Sequence of chain 1.H:
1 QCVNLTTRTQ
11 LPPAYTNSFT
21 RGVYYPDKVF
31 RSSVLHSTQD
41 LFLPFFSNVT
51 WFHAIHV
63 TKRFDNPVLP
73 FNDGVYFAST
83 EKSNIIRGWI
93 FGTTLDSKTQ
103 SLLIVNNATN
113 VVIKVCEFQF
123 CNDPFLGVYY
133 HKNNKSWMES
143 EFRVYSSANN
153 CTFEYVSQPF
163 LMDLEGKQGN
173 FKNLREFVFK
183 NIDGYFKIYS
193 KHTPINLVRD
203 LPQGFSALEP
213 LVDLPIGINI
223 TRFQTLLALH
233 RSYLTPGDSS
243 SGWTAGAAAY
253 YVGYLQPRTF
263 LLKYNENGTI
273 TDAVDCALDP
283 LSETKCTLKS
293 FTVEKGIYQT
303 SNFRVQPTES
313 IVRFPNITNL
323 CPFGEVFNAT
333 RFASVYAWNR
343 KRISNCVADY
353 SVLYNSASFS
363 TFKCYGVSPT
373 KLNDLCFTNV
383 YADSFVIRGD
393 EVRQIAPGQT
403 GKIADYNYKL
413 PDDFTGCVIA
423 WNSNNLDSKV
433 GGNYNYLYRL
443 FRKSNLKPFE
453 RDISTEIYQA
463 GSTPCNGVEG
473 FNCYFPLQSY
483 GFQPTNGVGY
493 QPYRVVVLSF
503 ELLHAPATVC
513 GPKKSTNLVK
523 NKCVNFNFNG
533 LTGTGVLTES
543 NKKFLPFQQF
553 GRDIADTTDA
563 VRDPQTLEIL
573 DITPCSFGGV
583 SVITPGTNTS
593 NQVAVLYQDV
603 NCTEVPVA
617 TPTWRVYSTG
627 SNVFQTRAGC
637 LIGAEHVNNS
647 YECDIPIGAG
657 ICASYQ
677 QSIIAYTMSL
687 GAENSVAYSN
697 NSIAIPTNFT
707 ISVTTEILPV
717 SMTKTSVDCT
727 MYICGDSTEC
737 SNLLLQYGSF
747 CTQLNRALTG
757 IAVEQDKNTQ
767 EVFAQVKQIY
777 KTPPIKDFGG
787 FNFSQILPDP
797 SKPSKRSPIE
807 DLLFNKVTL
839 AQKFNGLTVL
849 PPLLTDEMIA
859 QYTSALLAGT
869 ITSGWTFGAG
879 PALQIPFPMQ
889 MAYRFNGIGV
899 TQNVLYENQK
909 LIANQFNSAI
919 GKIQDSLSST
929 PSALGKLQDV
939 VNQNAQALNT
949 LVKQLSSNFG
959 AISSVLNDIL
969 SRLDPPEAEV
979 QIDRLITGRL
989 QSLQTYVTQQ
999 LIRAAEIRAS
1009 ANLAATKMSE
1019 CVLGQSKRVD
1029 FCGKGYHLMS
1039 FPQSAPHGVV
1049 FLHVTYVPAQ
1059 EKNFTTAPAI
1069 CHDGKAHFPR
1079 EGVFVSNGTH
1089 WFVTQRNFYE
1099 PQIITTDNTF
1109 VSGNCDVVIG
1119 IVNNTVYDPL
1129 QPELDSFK

Binding-site contacts:
Ligand atom C7 contacts residue ASN590 of chain 1.H at 3.1 Å.
Ligand atom C5 contacts residue ASN590 of chain 1.H at 3.7 Å.
Ligand atom C3 contacts residue ASN590 of chain 1.H at 3.8 Å.
Ligand atom N2 contacts residue THR591 of chain 1.H at 4.1 Å.
Ligand atom O7 contacts residue ASN590 of chain 1.H at 3.0 Å (h-bond).
Ligand atom C4 contacts residue ASN590 of chain 1.H at 4.2 Å.
Ligand atom C2 contacts residue ASN590 of chain 1.H at 2.5 Å.
Ligand atom C8 contacts residue THR591 of chain 1.H at 4.3 Å.
Ligand atom O5 contacts residue ASN590 of chain 1.H at 2.4 Å (h-bond).
Ligand atom N2 contacts residue ASN590 of chain 1.H at 2.9 Å (h-bond).
Ligand atom C1 contacts residue ASN590 of chain 1.H at 1.4 Å.
Ligand atom C8 contacts residue ASN590 of chain 1.H at 3.3 Å.

A protein and the small-molecule ligand that binds it are described below.
Small molecule (SMILES): CC(=O)N[C@@H]1[C@@H](O)[C@H](O)[C@@H](CO)O[C@H]1O